Binding-site contacts:
Ligand atom O24 contacts residue PHE294 of chain 4.B at 2.5 Å (h-bond).
Ligand atom O15 contacts residue PHE294 of chain 4.B at 3.9 Å.
Ligand atom O24 contacts residue ASP295 of chain 4.B at 4.0 Å.
Ligand atom O1 contacts residue ASP295 of chain 4.B at 3.3 Å.
Ligand atom C17 contacts residue LYS122 of chain 5.B at 3.6 Å.
Ligand atom C26 contacts residue PHE294 of chain 4.B at 2.9 Å (hydrophobic).
Ligand atom O1 contacts residue ARG306 of chain 4.B at 4.0 Å.
Ligand atom C1 contacts residue PHE294 of chain 4.B at 3.5 Å (hydrophobic).
Ligand atom O1 contacts residue PHE294 of chain 4.B at 2.8 Å (h-bond).
Ligand atom O2 contacts residue ARG306 of chain 4.B at 3.0 Å (salt-bridge).
Ligand atom O8 contacts residue ARG121 of chain 5.B at 3.8 Å.
Ligand atom C17 contacts residue ASP118 of chain 5.B at 3.8 Å.
Ligand atom O8 contacts residue ASP118 of chain 5.B at 2.4 Å (salt-bridge).
Ligand atom O24 contacts residue TYR310 of chain 4.B at 3.2 Å (h-bond).
Ligand atom C1 contacts residue ASP295 of chain 4.B at 3.9 Å.
Ligand atom C20 contacts residue PHE294 of chain 4.B at 3.7 Å (hydrophobic).
Ligand atom O3 contacts residue ARG306 of chain 4.B at 2.8 Å (salt-bridge).
Ligand atom C3 contacts residue ARG306 of chain 4.B at 3.8 Å.
Ligand atom O8 contacts residue LYS122 of chain 5.B at 3.9 Å.
Ligand atom C6 contacts residue ASP118 of chain 5.B at 3.6 Å.
Ligand atom C24 contacts residue TYR310 of chain 4.B at 3.5 Å (hydrophobic).
Ligand atom C23 contacts residue PHE294 of chain 4.B at 2.6 Å (hydrophobic).
Ligand atom C22 contacts residue PHE294 of chain 4.B at 3.7 Å (hydrophobic).
Ligand atom O7 contacts residue ASP118 of chain 5.B at 3.6 Å.
Ligand atom O2 contacts residue ALA296 of chain 4.B at 3.6 Å (h-bond).
Ligand atom C16 contacts residue ARG306 of chain 4.B at 3.6 Å.
Ligand atom C2 contacts residue ASP295 of chain 4.B at 3.5 Å.
Ligand atom C18 contacts residue ARG121 of chain 5.B at 3.8 Å.
Ligand atom C8 contacts residue ASP118 of chain 5.B at 3.5 Å.
Ligand atom C19 contacts residue LYS122 of chain 5.B at 3.8 Å.
Ligand atom C15 contacts residue PHE294 of chain 4.B at 3.7 Å (hydrophobic).
Ligand atom C1 contacts residue ALA296 of chain 4.B at 3.8 Å (hydrophobic).
Ligand atom C24 contacts residue PHE294 of chain 4.B at 2.8 Å (hydrophobic).
Ligand atom C2 contacts residue ARG306 of chain 4.B at 3.8 Å.
Ligand atom C27 contacts residue VAL333 of chain 4.B at 3.6 Å (hydrophobic).
Ligand atom C14 contacts residue ASN337 of chain 4.B at 3.8 Å.
Ligand atom C27 contacts residue PHE294 of chain 4.B at 3.2 Å (hydrophobic).
Ligand atom C25 contacts residue TYR340 of chain 4.B at 3.7 Å (hydrophobic).
Ligand atom O2 contacts residue ASP295 of chain 4.B at 2.8 Å (salt-bridge).
Ligand atom O1 contacts residue ALA296 of chain 4.B at 2.8 Å (h-bond).

Sequence of chain 5.B:
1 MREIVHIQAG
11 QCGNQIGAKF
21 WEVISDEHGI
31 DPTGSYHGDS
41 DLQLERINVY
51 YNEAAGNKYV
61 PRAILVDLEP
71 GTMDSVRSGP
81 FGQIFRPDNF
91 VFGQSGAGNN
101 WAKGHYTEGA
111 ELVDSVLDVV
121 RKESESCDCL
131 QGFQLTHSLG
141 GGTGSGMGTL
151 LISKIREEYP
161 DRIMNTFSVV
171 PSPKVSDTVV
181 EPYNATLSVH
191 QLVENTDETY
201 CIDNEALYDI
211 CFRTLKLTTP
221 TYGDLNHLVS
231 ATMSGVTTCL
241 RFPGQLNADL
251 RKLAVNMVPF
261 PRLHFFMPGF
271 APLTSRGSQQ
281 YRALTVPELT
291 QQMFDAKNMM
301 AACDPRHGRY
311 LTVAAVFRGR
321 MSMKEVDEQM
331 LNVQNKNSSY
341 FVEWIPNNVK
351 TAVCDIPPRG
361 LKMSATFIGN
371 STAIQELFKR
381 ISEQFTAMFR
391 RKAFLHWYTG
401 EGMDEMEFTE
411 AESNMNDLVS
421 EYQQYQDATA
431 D

A protein and the small-molecule ligand that binds it are described below.
Small molecule (SMILES): CC[C@H](/C=C(/C)[C@@H]1C[C@@H](OC)C[C@H](O)C(C)(C)[C@@]2(O)O[C@@H](C[C@@H](OC)[C@H](O)C(=O)O1)C[C@@H](OC)[C@H]2O)CO

Sequence of chain 4.B:
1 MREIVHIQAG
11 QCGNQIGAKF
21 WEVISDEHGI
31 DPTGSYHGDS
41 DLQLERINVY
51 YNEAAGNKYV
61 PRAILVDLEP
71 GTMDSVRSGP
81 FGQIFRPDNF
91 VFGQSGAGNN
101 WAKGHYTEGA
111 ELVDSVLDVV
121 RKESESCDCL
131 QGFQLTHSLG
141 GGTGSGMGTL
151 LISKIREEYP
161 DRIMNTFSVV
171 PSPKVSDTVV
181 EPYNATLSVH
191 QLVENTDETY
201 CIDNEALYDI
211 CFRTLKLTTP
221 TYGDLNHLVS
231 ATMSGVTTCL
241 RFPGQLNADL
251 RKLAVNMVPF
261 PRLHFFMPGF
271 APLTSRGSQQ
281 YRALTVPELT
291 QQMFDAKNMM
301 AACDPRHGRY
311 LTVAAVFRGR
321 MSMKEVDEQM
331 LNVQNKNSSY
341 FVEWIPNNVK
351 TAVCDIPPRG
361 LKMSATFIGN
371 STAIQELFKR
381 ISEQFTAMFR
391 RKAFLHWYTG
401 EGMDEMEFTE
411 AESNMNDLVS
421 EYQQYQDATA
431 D